The protein below binds the small molecule below.
Small molecule (SMILES): CC1=NN(c2ccccc2)C(=O)C1

Binding-site contacts:
Ligand atom C8 contacts residue HIS71 of chain 1.A at 4.3 Å.
Ligand atom C7 contacts residue VAL62 of chain 1.A at 3.7 Å (hydrophobic).
Ligand atom N1 contacts residue HIS71 of chain 1.A at 4.0 Å.
Ligand atom C9 contacts residue TYR64 of chain 1.A at 4.0 Å (hydrophobic).
Ligand atom C6 contacts residue VAL62 of chain 1.A at 4.5 Å (hydrophobic).
Ligand atom C9 contacts residue VAL62 of chain 1.A at 4.5 Å (hydrophobic).
Ligand atom C2 contacts residue HIS71 of chain 1.A at 3.5 Å.
Ligand atom C9 contacts residue HIS71 of chain 1.A at 4.2 Å.
Ligand atom C5 contacts residue HIS71 of chain 1.A at 3.4 Å.
Ligand atom C4 contacts residue TYR64 of chain 1.A at 4.2 Å (hydrophobic).
Ligand atom C8 contacts residue TYR64 of chain 1.A at 4.3 Å (hydrophobic).
Ligand atom C9 contacts residue ILE113 of chain 1.A at 3.4 Å (hydrophobic).
Ligand atom C3 contacts residue TYR64 of chain 1.A at 4.3 Å (hydrophobic).
Ligand atom C6 contacts residue HIS71 of chain 1.A at 3.5 Å.
Ligand atom O contacts residue TYR64 of chain 1.A at 3.0 Å.
Ligand atom C7 contacts residue ARG115 of chain 1.A at 4.2 Å.
Ligand atom C8 contacts residue ARG115 of chain 1.A at 3.9 Å.
Ligand atom N contacts residue ILE113 of chain 1.A at 4.2 Å.
Ligand atom C contacts residue ILE113 of chain 1.A at 4.1 Å (hydrophobic).
Ligand atom C7 contacts residue HIS71 of chain 1.A at 4.0 Å.
Ligand atom C4 contacts residue HIS71 of chain 1.A at 3.7 Å.
Ligand atom C8 contacts residue ILE113 of chain 1.A at 3.6 Å (hydrophobic).
Ligand atom C8 contacts residue TYR63 of chain 1.A at 4.2 Å (hydrophobic).
Ligand atom C2 contacts residue TYR64 of chain 1.A at 3.5 Å (hydrophobic).
Ligand atom C8 contacts residue VAL62 of chain 1.A at 3.3 Å (hydrophobic).
Ligand atom N1 contacts residue TYR64 of chain 1.A at 4.0 Å.
Ligand atom C9 contacts residue ARG115 of chain 1.A at 4.4 Å.
Ligand atom O contacts residue HIS71 of chain 1.A at 2.4 Å.

Sequence of chain 1.A:
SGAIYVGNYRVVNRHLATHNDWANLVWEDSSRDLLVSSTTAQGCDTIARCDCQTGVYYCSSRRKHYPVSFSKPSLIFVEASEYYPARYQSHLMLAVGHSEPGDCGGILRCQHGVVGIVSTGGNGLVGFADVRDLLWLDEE